Binding-site contacts:
Ligand atom O1A contacts residue ARG75 of chain 1.D at 3.0 Å (salt-bridge).
Ligand atom O3A contacts residue ARG75 of chain 1.D at 2.7 Å (salt-bridge).
Ligand atom C5' contacts residue ASP223 of chain 1.D at 3.3 Å.
Ligand atom O1G contacts residue LEU139 of chain 1.D at 3.1 Å (h-bond).
Ligand atom PG contacts residue LYS69 of chain 1.D at 3.6 Å.
Ligand atom O1G contacts residue ASP138 of chain 1.D at 2.8 Å (salt-bridge).
Ligand atom PB contacts residue MG1 of chain 1.L at 3.0 Å.
Ligand atom O3G contacts residue LYS69 of chain 1.D at 3.2 Å.
Ligand atom O3B contacts residue MG1 of chain 1.L at 3.4 Å.
Ligand atom O2G contacts residue LYS141 of chain 1.D at 3.2 Å (salt-bridge).
Ligand atom O1B contacts residue LYS141 of chain 1.D at 3.6 Å (salt-bridge).
Ligand atom O2A contacts residue MG1 of chain 1.L at 2.2 Å.
Ligand atom PG contacts residue MG1 of chain 1.L at 3.2 Å.
Ligand atom C2' contacts residue GLN191 of chain 1.D at 3.5 Å.
Ligand atom O1G contacts residue MG1 of chain 1.L at 2.2 Å.
Ligand atom O1B contacts residue PHE142 of chain 1.D at 3.0 Å (h-bond).
Ligand atom O1G contacts residue ASN255 of chain 1.D at 3.7 Å.
Ligand atom O2A contacts residue ASP138 of chain 1.D at 3.0 Å (salt-bridge).
Ligand atom O2G contacts residue LEU139 of chain 1.D at 3.7 Å.
Ligand atom C2' contacts residue PHE143 of chain 1.D at 3.5 Å (hydrophobic).
Ligand atom N7 contacts residue ARG75 of chain 1.D at 3.5 Å.
Ligand atom O1B contacts residue ASP223 of chain 1.D at 3.4 Å (salt-bridge).
Ligand atom PG contacts residue LYS258 of chain 1.D at 3.5 Å.
Ligand atom O3B contacts residue LYS69 of chain 1.D at 2.8 Å (salt-bridge).
Ligand atom PA contacts residue ARG75 of chain 1.D at 3.3 Å.
Ligand atom O2G contacts residue GLU140 of chain 1.D at 3.4 Å.
Ligand atom PA contacts residue MG1 of chain 1.L at 3.2 Å.
Ligand atom O1B contacts residue LEU139 of chain 1.D at 3.0 Å (h-bond).
Ligand atom O3' contacts residue PHE142 of chain 1.D at 3.6 Å.
Ligand atom C8 contacts residue ARG75 of chain 1.D at 3.5 Å.
Ligand atom O3' contacts residue GLN191 of chain 1.D at 3.6 Å (h-bond).
Ligand atom O3' contacts residue PHE143 of chain 1.D at 3.2 Å (h-bond).
Ligand atom O2B contacts residue LYS69 of chain 1.D at 3.6 Å (salt-bridge).
Ligand atom O3A contacts residue MG1 of chain 1.L at 3.3 Å.
Ligand atom O1B contacts residue MG1 of chain 1.L at 2.2 Å.
Ligand atom O2G contacts residue ASN255 of chain 1.D at 3.0 Å (h-bond).
Ligand atom O2B contacts residue LYS141 of chain 1.D at 3.7 Å.
Ligand atom O1G contacts residue LYS258 of chain 1.D at 2.9 Å (salt-bridge).
Ligand atom O3G contacts residue LYS258 of chain 1.D at 2.9 Å (salt-bridge).
Ligand atom O2A contacts residue ASP223 of chain 1.D at 2.9 Å (salt-bridge).

Sequence of chain 1.D:
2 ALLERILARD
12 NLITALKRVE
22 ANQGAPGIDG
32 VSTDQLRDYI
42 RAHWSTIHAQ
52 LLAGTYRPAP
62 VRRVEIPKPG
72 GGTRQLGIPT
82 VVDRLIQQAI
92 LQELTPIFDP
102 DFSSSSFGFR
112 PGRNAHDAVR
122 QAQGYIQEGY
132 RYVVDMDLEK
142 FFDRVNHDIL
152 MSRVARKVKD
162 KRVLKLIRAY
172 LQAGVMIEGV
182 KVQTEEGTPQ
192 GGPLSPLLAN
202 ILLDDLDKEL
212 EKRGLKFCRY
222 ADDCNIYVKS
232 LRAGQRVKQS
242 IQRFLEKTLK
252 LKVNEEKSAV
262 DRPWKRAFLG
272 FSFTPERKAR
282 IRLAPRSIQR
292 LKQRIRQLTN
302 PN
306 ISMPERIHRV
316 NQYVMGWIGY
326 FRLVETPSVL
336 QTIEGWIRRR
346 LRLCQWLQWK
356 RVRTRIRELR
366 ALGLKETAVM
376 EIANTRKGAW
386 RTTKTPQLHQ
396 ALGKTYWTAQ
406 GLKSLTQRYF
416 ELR

The small molecule below binds the protein below.
Small molecule (SMILES): Nc1ncnc2c1ncn2[C@H]1C[C@H](O)[C@@H](CO[P](=O)(O)O[P](=O)(O)OP(=O)(O)O)O1